Binding-site contacts:
Ligand atom O7 contacts residue ASN654 of chain 1.B at 2.8 Å (h-bond).
Ligand atom N2 contacts residue ASN654 of chain 1.B at 2.8 Å (h-bond).
Ligand atom C5 contacts residue ASN654 of chain 1.B at 3.8 Å.
Ligand atom C3 contacts residue ASN654 of chain 1.B at 3.8 Å.
Ligand atom O5 contacts residue ASN654 of chain 1.B at 2.5 Å (h-bond).
Ligand atom C7 contacts residue ASN654 of chain 1.B at 3.0 Å.
Ligand atom C1 contacts residue ASN654 of chain 1.B at 1.5 Å.
Ligand atom C8 contacts residue ASN654 of chain 1.B at 4.2 Å.
Ligand atom C2 contacts residue ASN654 of chain 1.B at 2.5 Å.
Ligand atom C4 contacts residue ASN654 of chain 1.B at 4.3 Å.

A protein and the small-molecule ligand that binds it are described below.
Small molecule (SMILES): CC(=O)N[C@@H]1[C@@H](O)[C@H](O)[C@@H](CO)O[C@H]1O

Sequence of chain 1.B:
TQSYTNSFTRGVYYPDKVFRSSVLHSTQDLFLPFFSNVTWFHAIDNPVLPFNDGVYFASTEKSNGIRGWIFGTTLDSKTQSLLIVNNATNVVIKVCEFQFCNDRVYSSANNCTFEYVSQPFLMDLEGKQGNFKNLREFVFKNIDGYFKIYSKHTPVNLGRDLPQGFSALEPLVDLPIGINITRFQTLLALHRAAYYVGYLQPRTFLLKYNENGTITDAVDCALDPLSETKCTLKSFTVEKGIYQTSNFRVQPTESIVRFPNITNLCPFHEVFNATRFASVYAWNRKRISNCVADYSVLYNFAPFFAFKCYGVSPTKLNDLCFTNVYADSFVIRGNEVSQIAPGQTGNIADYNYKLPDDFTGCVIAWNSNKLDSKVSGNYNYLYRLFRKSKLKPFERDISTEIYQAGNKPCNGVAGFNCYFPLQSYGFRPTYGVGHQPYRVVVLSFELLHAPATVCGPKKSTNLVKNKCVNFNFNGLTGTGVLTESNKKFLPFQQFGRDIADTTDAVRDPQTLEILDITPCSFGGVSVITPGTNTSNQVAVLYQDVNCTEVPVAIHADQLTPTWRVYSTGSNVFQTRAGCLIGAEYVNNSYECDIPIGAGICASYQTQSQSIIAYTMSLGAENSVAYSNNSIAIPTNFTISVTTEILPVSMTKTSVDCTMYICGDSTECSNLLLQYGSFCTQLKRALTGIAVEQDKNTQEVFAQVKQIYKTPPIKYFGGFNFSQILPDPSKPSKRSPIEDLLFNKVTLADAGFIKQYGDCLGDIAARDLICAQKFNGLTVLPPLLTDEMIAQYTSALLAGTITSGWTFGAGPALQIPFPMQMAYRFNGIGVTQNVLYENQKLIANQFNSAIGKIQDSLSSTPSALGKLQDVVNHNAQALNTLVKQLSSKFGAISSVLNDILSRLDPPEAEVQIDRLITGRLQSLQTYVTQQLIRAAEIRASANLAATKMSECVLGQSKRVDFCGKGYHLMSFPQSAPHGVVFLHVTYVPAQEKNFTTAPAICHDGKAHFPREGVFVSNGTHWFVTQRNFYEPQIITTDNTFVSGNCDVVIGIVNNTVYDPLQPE